Binding-site contacts:
Ligand atom O1B contacts residue MG1 of chain 1.J at 2.3 Å.
Ligand atom N1 contacts residue ALA418 of chain 1.B at 3.7 Å.
Ligand atom PG contacts residue MG1 of chain 1.K at 3.5 Å.
Ligand atom N6 contacts residue ALA418 of chain 1.B at 3.0 Å (h-bond).
Ligand atom C6 contacts residue ALA373 of chain 1.B at 3.5 Å (hydrophobic).
Ligand atom N6 contacts residue ALA373 of chain 1.B at 3.5 Å.
Ligand atom O2B contacts residue THR357 of chain 1.B at 3.3 Å.
Ligand atom C3' contacts residue GLN471 of chain 1.B at 3.5 Å.
Ligand atom N1 contacts residue ALA373 of chain 1.B at 3.7 Å.
Ligand atom N6 contacts residue LEU417 of chain 1.B at 3.7 Å.
Ligand atom O4' contacts residue ILE362 of chain 1.B at 3.3 Å.
Ligand atom O3A contacts residue LYS375 of chain 1.B at 3.2 Å (salt-bridge).
Ligand atom O2A contacts residue MG1 of chain 1.K at 2.3 Å.
Ligand atom O1B contacts residue ASP485 of chain 1.B at 2.6 Å (salt-bridge).
Ligand atom O2' contacts residue THR423 of chain 1.B at 3.4 Å (h-bond).
Ligand atom C2' contacts residue THR423 of chain 1.B at 3.7 Å.
Ligand atom O2B contacts residue ASP487 of chain 1.B at 3.6 Å.
Ligand atom PA contacts residue MG1 of chain 1.K at 3.6 Å.
Ligand atom O2A contacts residue ASN472 of chain 1.B at 3.1 Å (h-bond).
Ligand atom N3B contacts residue MG1 of chain 1.K at 3.4 Å.
Ligand atom O1B contacts residue ASP487 of chain 1.B at 3.1 Å (salt-bridge).
Ligand atom N1 contacts residue CYS420 of chain 1.B at 3.1 Å (h-bond).
Ligand atom C4' contacts residue ALA355 of chain 1.B at 3.7 Å (hydrophobic).
Ligand atom N7 contacts residue LEU474 of chain 1.B at 3.7 Å.
Ligand atom C6 contacts residue LEU474 of chain 1.B at 3.4 Å (hydrophobic).
Ligand atom C5' contacts residue ILE362 of chain 1.B at 3.3 Å (hydrophobic).
Ligand atom O2G contacts residue MG1 of chain 1.K at 2.6 Å.
Ligand atom C2 contacts residue CYS420 of chain 1.B at 3.4 Å (hydrophobic).
Ligand atom PB contacts residue MG1 of chain 1.J at 3.7 Å.
Ligand atom O1G contacts residue MG1 of chain 1.K at 3.8 Å.
Ligand atom O2B contacts residue ALA358 of chain 1.B at 3.5 Å (h-bond).
Ligand atom O2A contacts residue ASP485 of chain 1.B at 2.8 Å (salt-bridge).
Ligand atom O4' contacts residue ALA355 of chain 1.B at 3.3 Å.
Ligand atom C5 contacts residue LEU474 of chain 1.B at 3.4 Å (hydrophobic).
Ligand atom PB contacts residue MG1 of chain 1.K at 3.4 Å.
Ligand atom O3' contacts residue GLN471 of chain 1.B at 2.9 Å (h-bond).
Ligand atom O3A contacts residue THR357 of chain 1.B at 3.7 Å.
Ligand atom N6 contacts residue LEU474 of chain 1.B at 3.6 Å.
Ligand atom O1A contacts residue LYS375 of chain 1.B at 3.2 Å (salt-bridge).
Ligand atom O1B contacts residue MG1 of chain 1.K at 2.5 Å.

A small-molecule ligand and the protein it binds are described below.
Small molecule (SMILES): Nc1ncnc2c1ncn2[C@@H]1O[C@H](CO[P](=O)(O)O[P](=O)(O)NP(=O)(O)O)[C@@H](O)[C@H]1O

Sequence of chain 1.B:
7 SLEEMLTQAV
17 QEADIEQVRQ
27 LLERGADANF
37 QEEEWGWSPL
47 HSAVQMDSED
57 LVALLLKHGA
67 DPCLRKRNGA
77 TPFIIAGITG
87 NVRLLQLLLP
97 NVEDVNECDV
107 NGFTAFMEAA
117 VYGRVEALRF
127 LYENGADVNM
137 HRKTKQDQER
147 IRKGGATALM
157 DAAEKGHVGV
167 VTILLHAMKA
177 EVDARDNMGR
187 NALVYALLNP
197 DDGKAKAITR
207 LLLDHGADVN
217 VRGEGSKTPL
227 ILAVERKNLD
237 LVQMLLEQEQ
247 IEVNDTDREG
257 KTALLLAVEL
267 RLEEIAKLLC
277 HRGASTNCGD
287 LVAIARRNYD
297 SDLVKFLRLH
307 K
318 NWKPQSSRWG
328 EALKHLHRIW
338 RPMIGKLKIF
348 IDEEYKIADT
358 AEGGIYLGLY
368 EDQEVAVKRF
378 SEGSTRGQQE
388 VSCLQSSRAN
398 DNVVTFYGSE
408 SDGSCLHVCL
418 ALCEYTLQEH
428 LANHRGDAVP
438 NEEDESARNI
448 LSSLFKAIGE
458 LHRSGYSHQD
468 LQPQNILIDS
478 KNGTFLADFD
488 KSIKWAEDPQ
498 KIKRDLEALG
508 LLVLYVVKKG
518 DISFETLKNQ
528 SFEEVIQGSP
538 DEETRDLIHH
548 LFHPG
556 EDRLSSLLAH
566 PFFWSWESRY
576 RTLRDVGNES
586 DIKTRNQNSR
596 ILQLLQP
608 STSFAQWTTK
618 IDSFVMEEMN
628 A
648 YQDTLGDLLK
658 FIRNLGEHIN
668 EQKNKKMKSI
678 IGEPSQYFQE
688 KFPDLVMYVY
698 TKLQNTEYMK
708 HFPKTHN